Sequence of chain 1.B:
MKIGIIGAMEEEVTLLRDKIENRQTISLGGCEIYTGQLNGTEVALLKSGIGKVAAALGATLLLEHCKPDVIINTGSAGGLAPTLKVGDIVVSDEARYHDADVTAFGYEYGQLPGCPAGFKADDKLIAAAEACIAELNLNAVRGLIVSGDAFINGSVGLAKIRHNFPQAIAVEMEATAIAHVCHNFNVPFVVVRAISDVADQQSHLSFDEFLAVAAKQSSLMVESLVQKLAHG

Binding-site contacts:
Ligand atom C6 contacts residue PHE161 of chain 1.A at 3.6 Å (hydrophobic).
Ligand atom N3 contacts residue MET183 of chain 1.A at 3.5 Å.
Ligand atom O4' contacts residue SER86 of chain 1.A at 3.5 Å (h-bond).
Ligand atom N6 contacts residue GLY88 of chain 1.A at 3.7 Å.
Ligand atom C2' contacts residue GLU184 of chain 1.A at 3.7 Å.
Ligand atom C8 contacts residue ALA87 of chain 1.A at 3.6 Å (hydrophobic).
Ligand atom N6 contacts residue ASP207 of chain 1.A at 2.9 Å (salt-bridge).
Ligand atom C5' contacts residue PHE161 of chain 1.A at 3.7 Å (hydrophobic).
Ligand atom C3' contacts residue GLU184 of chain 1.A at 3.3 Å.
Ligand atom O3' contacts residue ILE60 of chain 1.A at 2.5 Å.
Ligand atom C2 contacts residue ILE162 of chain 1.A at 3.1 Å (hydrophobic).
Ligand atom C8 contacts residue SER86 of chain 1.A at 3.6 Å.
Ligand atom N1 contacts residue PHE161 of chain 1.A at 3.7 Å.
Ligand atom N6 contacts residue ILE162 of chain 1.A at 3.3 Å (h-bond).
Ligand atom C8 contacts residue SER206 of chain 1.A at 3.7 Å.
Ligand atom O2' contacts residue MET183 of chain 1.A at 2.7 Å (h-bond).
Ligand atom O2' contacts residue GLU184 of chain 1.A at 2.5 Å (salt-bridge).
Ligand atom C2 contacts residue PHE161 of chain 1.A at 3.5 Å (hydrophobic).
Ligand atom O2' contacts residue GLU182 of chain 1.A at 3.2 Å.
Ligand atom C2' contacts residue MET183 of chain 1.A at 3.5 Å (hydrophobic).
Ligand atom C8 contacts residue PHE217 of chain 1.A at 3.7 Å (hydrophobic).
Ligand atom C7 contacts residue SER206 of chain 1.A at 3.7 Å.
Ligand atom O4' contacts residue PHE217 of chain 1.A at 3.5 Å.
Ligand atom C7 contacts residue ASP207 of chain 1.A at 3.1 Å.
Ligand atom O4' contacts residue MET19 of chain 1.A at 3.4 Å.
Ligand atom S5' contacts residue MET183 of chain 1.A at 3.6 Å (h-bond).
Ligand atom N3 contacts residue GLU182 of chain 1.A at 3.5 Å.
Ligand atom C5 contacts residue GLY88 of chain 1.A at 3.7 Å.
Ligand atom O3' contacts residue GLU184 of chain 1.A at 2.7 Å (salt-bridge).
Ligand atom C7 contacts residue ALA87 of chain 1.A at 3.5 Å (hydrophobic).
Ligand atom C3' contacts residue ILE60 of chain 1.A at 3.5 Å (hydrophobic).
Ligand atom C3' contacts residue MET183 of chain 1.A at 3.7 Å (hydrophobic).
Ligand atom C5 contacts residue PHE161 of chain 1.A at 3.6 Å (hydrophobic).
Ligand atom O2' contacts residue ARG203 of chain 1.A at 3.4 Å (salt-bridge).
Ligand atom C4' contacts residue MET19 of chain 1.A at 3.7 Å (hydrophobic).
Ligand atom N1 contacts residue ILE162 of chain 1.A at 2.9 Å.
Ligand atom O3' contacts residue ALA18 of chain 1.A at 3.6 Å.
Ligand atom C7 contacts residue GLY88 of chain 1.A at 3.3 Å.
Ligand atom C1' contacts residue SER86 of chain 1.A at 3.8 Å.
Ligand atom C2 contacts residue ALA160 of chain 1.A at 3.5 Å (hydrophobic).

The protein below binds the small molecule below.
Small molecule (SMILES): CSC[C@H]1O[C@@H](n2ccc3c(N)ncnc32)[C@H](O)[C@@H]1O

Sequence of chain 1.A:
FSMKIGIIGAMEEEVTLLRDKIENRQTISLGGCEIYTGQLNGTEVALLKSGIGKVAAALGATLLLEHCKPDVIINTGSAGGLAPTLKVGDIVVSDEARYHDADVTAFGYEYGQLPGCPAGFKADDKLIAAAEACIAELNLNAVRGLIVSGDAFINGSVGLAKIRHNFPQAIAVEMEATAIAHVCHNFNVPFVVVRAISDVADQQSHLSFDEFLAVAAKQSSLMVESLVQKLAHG